Binding-site contacts:
Ligand atom O3' contacts residue VAL16 of chain 1.C at 2.9 Å (h-bond).
Ligand atom N7 contacts residue GLY58 of chain 1.C at 3.2 Å (h-bond).
Ligand atom N1 contacts residue TYR28 of chain 1.C at 3.5 Å (h-bond).
Ligand atom N9 contacts residue MET205 of chain 1.C at 3.5 Å.
Ligand atom PG contacts residue MG1 of chain 1.Q at 3.1 Å.
Ligand atom O3' contacts residue ARG20 of chain 1.C at 3.2 Å.
Ligand atom O2A contacts residue ARG20 of chain 1.C at 3.4 Å (salt-bridge).
Ligand atom N6 contacts residue TYR28 of chain 1.C at 2.9 Å (h-bond).
Ligand atom O3A contacts residue GLY56 of chain 1.C at 3.5 Å.
Ligand atom O3B contacts residue MG1 of chain 1.Q at 3.2 Å.
Ligand atom O3A contacts residue GLY58 of chain 1.C at 3.4 Å (h-bond).
Ligand atom O1B contacts residue LYS59 of chain 1.C at 2.5 Å (salt-bridge).
Ligand atom O2G contacts residue ARG154 of chain 1.D at 2.9 Å (salt-bridge).
Ligand atom O2G contacts residue MG1 of chain 1.Q at 2.1 Å.
Ligand atom O2' contacts residue LEU209 of chain 1.C at 3.4 Å.
Ligand atom PG contacts residue ARG154 of chain 1.D at 3.4 Å.
Ligand atom O2' contacts residue VAL16 of chain 1.C at 3.1 Å (h-bond).
Ligand atom O3B contacts residue GLY56 of chain 1.C at 3.1 Å (h-bond).
Ligand atom O1B contacts residue THR57 of chain 1.C at 3.3 Å (h-bond).
Ligand atom C5' contacts residue ARG206 of chain 1.C at 3.4 Å.
Ligand atom O3G contacts residue ASN148 of chain 1.C at 3.0 Å (h-bond).
Ligand atom S1G contacts residue ARG183 of chain 1.D at 3.3 Å (salt-bridge).
Ligand atom O1A contacts residue GLY58 of chain 1.C at 3.2 Å.
Ligand atom O1B contacts residue GLY58 of chain 1.C at 3.4 Å (h-bond).
Ligand atom N7 contacts residue THR57 of chain 1.C at 3.3 Å.
Ligand atom N6 contacts residue THR57 of chain 1.C at 3.3 Å (h-bond).
Ligand atom O3B contacts residue ARG206 of chain 1.C at 3.1 Å (salt-bridge).
Ligand atom PB contacts residue MG1 of chain 1.Q at 3.2 Å.
Ligand atom O1A contacts residue SER61 of chain 1.C at 2.9 Å (h-bond).
Ligand atom O2A contacts residue ARG206 of chain 1.C at 3.0 Å (salt-bridge).
Ligand atom S1G contacts residue ARG206 of chain 1.C at 3.4 Å (salt-bridge).
Ligand atom O2' contacts residue TYR19 of chain 1.C at 3.3 Å (h-bond).
Ligand atom O2B contacts residue THR60 of chain 1.C at 3.1 Å (h-bond).
Ligand atom O2G contacts residue ARG183 of chain 1.D at 3.1 Å (salt-bridge).
Ligand atom O2B contacts residue MG1 of chain 1.Q at 2.1 Å.
Ligand atom O3G contacts residue ARG154 of chain 1.D at 3.5 Å (salt-bridge).
Ligand atom S1G contacts residue ARG154 of chain 1.D at 3.5 Å (salt-bridge).
Ligand atom O1A contacts residue THR60 of chain 1.C at 3.5 Å (h-bond).
Ligand atom O3G contacts residue LYS59 of chain 1.C at 2.6 Å (salt-bridge).
Ligand atom S1G contacts residue PRO55 of chain 1.C at 3.5 Å.

Sequence of chain 1.D:
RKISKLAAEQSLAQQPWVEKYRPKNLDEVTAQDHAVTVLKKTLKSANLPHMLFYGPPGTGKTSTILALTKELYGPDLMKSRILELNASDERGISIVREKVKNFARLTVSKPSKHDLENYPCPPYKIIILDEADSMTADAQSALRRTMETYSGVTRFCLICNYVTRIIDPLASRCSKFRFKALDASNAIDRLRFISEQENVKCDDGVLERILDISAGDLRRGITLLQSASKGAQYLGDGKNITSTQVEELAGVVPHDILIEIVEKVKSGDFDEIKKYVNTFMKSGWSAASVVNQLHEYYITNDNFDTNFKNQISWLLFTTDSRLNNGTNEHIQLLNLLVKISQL

A protein and the small-molecule ligand that binds it are described below.
Small molecule (SMILES): Nc1ncnc2c1ncn2[C@@H]1O[C@H](COP(=O)(O)OP(=O)(O)OP(O)(O)=S)[C@@H](O)[C@H]1O

Sequence of chain 1.C:
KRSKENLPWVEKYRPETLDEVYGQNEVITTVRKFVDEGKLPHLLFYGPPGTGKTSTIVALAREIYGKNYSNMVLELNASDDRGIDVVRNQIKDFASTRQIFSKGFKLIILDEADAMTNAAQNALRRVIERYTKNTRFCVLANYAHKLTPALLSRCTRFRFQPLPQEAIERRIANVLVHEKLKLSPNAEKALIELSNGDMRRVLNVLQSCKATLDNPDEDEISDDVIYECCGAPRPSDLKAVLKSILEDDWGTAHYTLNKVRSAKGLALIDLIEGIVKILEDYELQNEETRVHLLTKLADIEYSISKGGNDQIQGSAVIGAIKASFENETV